This protein binds this small molecule.
Small molecule (SMILES): CC(=O)N[C@@H]1[C@@H](O)[C@H](O)[C@@H](CO)O[C@H]1O

Binding-site contacts:
Ligand atom C2 contacts residue ASN77 of chain 1.A at 2.3 Å.
Ligand atom C4 contacts residue ASN77 of chain 1.A at 4.0 Å.
Ligand atom O6 contacts residue THR79 of chain 1.A at 3.3 Å.
Ligand atom O5 contacts residue THR79 of chain 1.A at 3.5 Å (h-bond).
Ligand atom O6 contacts residue ASN77 of chain 1.A at 4.2 Å.
Ligand atom N2 contacts residue ASN77 of chain 1.A at 2.9 Å (h-bond).
Ligand atom C8 contacts residue VAL60 of chain 1.A at 4.2 Å (hydrophobic).
Ligand atom O5 contacts residue ASN77 of chain 1.A at 2.2 Å (h-bond).
Ligand atom O7 contacts residue VAL60 of chain 1.A at 3.8 Å.
Ligand atom C5 contacts residue ASN77 of chain 1.A at 3.5 Å.
Ligand atom C3 contacts residue ASN77 of chain 1.A at 3.7 Å.
Ligand atom C7 contacts residue VAL60 of chain 1.A at 4.5 Å (hydrophobic).
Ligand atom O7 contacts residue ASN77 of chain 1.A at 3.4 Å (h-bond).
Ligand atom C1 contacts residue ASN77 of chain 1.A at 1.4 Å.
Ligand atom C8 contacts residue PHE75 of chain 1.A at 4.1 Å (hydrophobic).
Ligand atom C8 contacts residue ASN77 of chain 1.A at 3.0 Å.
Ligand atom C1 contacts residue THR79 of chain 1.A at 4.1 Å.
Ligand atom C6 contacts residue THR79 of chain 1.A at 3.8 Å.
Ligand atom C7 contacts residue ASN77 of chain 1.A at 2.8 Å.

Sequence of chain 1.A:
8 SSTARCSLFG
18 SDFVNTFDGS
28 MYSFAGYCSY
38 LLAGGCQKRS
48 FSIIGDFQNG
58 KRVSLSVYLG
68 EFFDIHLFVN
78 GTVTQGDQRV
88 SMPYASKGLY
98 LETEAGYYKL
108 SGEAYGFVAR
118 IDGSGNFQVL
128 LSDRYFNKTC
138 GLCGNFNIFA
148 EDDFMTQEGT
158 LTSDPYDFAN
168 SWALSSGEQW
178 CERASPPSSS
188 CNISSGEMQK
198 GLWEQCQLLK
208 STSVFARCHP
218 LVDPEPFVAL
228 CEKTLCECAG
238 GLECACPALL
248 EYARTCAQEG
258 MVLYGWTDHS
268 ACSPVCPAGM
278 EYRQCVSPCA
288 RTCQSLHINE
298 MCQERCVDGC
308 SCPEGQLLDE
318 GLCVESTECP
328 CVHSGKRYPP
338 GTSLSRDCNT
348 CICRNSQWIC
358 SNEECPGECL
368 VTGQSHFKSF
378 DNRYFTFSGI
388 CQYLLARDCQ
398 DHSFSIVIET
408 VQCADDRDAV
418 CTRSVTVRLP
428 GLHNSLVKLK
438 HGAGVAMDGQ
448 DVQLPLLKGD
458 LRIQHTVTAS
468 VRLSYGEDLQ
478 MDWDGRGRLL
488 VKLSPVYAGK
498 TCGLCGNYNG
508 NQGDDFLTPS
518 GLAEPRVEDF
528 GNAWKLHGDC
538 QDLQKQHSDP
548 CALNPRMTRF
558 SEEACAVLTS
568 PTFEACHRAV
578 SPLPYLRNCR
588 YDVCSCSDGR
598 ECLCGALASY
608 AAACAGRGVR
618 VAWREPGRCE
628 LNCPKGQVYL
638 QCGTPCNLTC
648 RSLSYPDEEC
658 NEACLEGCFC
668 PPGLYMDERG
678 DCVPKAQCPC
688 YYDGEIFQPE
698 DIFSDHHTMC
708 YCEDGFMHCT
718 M